Sequence of chain 1.A:
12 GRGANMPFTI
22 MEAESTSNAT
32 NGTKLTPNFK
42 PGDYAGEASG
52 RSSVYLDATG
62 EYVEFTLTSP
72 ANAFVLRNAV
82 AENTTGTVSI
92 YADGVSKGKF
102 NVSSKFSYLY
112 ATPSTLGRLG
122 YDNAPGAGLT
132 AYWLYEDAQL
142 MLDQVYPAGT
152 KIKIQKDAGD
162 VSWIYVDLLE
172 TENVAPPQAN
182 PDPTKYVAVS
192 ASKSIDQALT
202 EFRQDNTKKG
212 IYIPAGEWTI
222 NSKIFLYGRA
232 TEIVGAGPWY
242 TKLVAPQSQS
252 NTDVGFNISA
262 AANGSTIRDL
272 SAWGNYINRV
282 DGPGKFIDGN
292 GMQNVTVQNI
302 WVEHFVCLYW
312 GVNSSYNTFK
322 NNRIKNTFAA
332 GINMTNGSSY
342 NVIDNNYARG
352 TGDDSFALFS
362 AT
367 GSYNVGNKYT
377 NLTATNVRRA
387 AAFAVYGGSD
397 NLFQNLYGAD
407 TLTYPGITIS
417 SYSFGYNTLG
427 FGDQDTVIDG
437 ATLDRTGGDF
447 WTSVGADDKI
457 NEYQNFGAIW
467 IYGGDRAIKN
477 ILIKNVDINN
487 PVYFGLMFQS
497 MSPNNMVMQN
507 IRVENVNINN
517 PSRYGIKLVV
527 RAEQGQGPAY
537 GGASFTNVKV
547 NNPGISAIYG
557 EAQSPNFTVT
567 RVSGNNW

This protein binds this small molecule.
Small molecule (SMILES): OC[C@H]1O[C@H](O[C@@H]2[C@@H](O)[C@@H](O)O[C@H](CO)[C@H]2O)[C@H](O)[C@@H](O)[C@@H]1O

Binding-site contacts:
Ligand atom C6 contacts residue LYS243 of chain 1.A at 4.3 Å.
Ligand atom O6 contacts residue LYS243 of chain 1.A at 4.2 Å.
Ligand atom O4 contacts residue LYS106 of chain 1.A at 3.3 Å (salt-bridge).
Ligand atom O4 contacts residue GLN248 of chain 1.A at 3.0 Å (h-bond).
Ligand atom O3 contacts residue SER104 of chain 1.A at 4.0 Å.
Ligand atom O2 contacts residue GLU218 of chain 1.A at 4.2 Å.
Ligand atom C2 contacts residue GLU218 of chain 1.A at 4.5 Å.
Ligand atom C6 contacts residue GLN248 of chain 1.A at 3.9 Å.
Ligand atom C1 contacts residue GLU218 of chain 1.A at 3.5 Å.
Ligand atom C5 contacts residue LYS243 of chain 1.A at 4.5 Å.
Ligand atom C4 contacts residue GLN248 of chain 1.A at 4.5 Å.
Ligand atom C1 contacts residue ASN102 of chain 1.A at 3.9 Å.
Ligand atom O5 contacts residue GLU218 of chain 1.A at 4.4 Å.
Ligand atom C2 contacts residue ASN102 of chain 1.A at 3.8 Å.
Ligand atom C3 contacts residue PHE107 of chain 1.A at 4.3 Å (hydrophobic).
Ligand atom O4 contacts residue PHE107 of chain 1.A at 3.8 Å.
Ligand atom O6 contacts residue GLN140 of chain 1.A at 2.8 Å (h-bond).
Ligand atom O5 contacts residue LYS243 of chain 1.A at 3.4 Å (salt-bridge).
Ligand atom O4 contacts residue ASN102 of chain 1.A at 3.5 Å.
Ligand atom O3 contacts residue PHE107 of chain 1.A at 3.8 Å.
Ligand atom O3 contacts residue LYS106 of chain 1.A at 3.8 Å.
Ligand atom O6 contacts residue GLN248 of chain 1.A at 4.4 Å.
Ligand atom O1 contacts residue GLU218 of chain 1.A at 2.6 Å (salt-bridge).
Ligand atom O1 contacts residue LYS243 of chain 1.A at 4.5 Å.
Ligand atom O2 contacts residue SER104 of chain 1.A at 4.3 Å.
Ligand atom O2 contacts residue ASN102 of chain 1.A at 3.1 Å (h-bond).
Ligand atom C1 contacts residue LYS243 of chain 1.A at 4.1 Å.
Ligand atom C4 contacts residue LYS106 of chain 1.A at 4.2 Å.
Ligand atom C6 contacts residue GLN140 of chain 1.A at 3.5 Å.
Ligand atom O4 contacts residue GLN140 of chain 1.A at 4.5 Å.